The protein below binds the small molecule below.
Small molecule (SMILES): CC(=O)N[C@H]1[C@H](O[C@H]2[C@H](O)[C@@H](NC(C)=O)CO[C@@H]2CO)O[C@H](CO)[C@@H](O)[C@@H]1O

Sequence of chain 1.E:
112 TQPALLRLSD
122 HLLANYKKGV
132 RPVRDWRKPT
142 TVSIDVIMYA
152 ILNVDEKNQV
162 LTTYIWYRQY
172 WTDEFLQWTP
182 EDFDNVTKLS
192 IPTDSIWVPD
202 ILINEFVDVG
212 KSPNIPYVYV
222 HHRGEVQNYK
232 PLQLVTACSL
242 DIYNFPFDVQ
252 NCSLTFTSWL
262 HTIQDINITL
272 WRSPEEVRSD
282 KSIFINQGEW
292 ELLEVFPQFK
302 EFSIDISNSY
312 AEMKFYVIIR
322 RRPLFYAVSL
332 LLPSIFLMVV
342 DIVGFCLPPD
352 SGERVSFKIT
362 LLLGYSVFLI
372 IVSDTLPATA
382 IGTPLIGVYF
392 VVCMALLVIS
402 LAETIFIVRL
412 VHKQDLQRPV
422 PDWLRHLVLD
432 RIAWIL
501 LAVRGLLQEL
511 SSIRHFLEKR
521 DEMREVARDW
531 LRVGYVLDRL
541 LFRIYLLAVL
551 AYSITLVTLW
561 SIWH

Binding-site contacts:
Ligand atom O5 contacts residue PHE300 of chain 1.E at 4.1 Å.
Ligand atom C4 contacts residue ASN268 of chain 1.E at 4.2 Å.
Ligand atom C6 contacts residue PHE300 of chain 1.E at 4.3 Å (hydrophobic).
Ligand atom O7 contacts residue PHE300 of chain 1.E at 4.0 Å.
Ligand atom C8 contacts residue PHE300 of chain 1.E at 3.8 Å (hydrophobic).
Ligand atom N2 contacts residue ASN268 of chain 1.E at 2.9 Å (h-bond).
Ligand atom O6 contacts residue THR270 of chain 1.E at 3.2 Å.
Ligand atom C1 contacts residue ASN268 of chain 1.E at 1.4 Å.
Ligand atom C6 contacts residue ILE269 of chain 1.E at 3.8 Å (hydrophobic).
Ligand atom O7 contacts residue ASN268 of chain 1.E at 3.0 Å (h-bond).
Ligand atom C5 contacts residue ILE269 of chain 1.E at 4.3 Å (hydrophobic).
Ligand atom C8 contacts residue ILE264 of chain 1.E at 4.4 Å (hydrophobic).
Ligand atom O5 contacts residue THR270 of chain 1.E at 3.9 Å.
Ligand atom C5 contacts residue ASN268 of chain 1.E at 3.7 Å.
Ligand atom O5 contacts residue ILE269 of chain 1.E at 3.8 Å.
Ligand atom O7 contacts residue PRO140 of chain 1.E at 4.3 Å.
Ligand atom O4 contacts residue PHE300 of chain 1.E at 4.4 Å.
Ligand atom C3 contacts residue ASN268 of chain 1.E at 3.8 Å.
Ligand atom O5 contacts residue ASN268 of chain 1.E at 2.4 Å (h-bond).
Ligand atom C7 contacts residue PHE300 of chain 1.E at 4.3 Å (hydrophobic).
Ligand atom C2 contacts residue ASN268 of chain 1.E at 2.5 Å.
Ligand atom C5 contacts residue THR270 of chain 1.E at 4.4 Å.
Ligand atom C7 contacts residue ASN268 of chain 1.E at 3.2 Å.
Ligand atom C5 contacts residue PHE300 of chain 1.E at 3.7 Å (hydrophobic).
Ligand atom C6 contacts residue THR270 of chain 1.E at 3.6 Å.
Ligand atom N2 contacts residue ILE264 of chain 1.E at 4.4 Å.
Ligand atom C1 contacts residue PHE300 of chain 1.E at 4.0 Å (hydrophobic).
Ligand atom C8 contacts residue ASN268 of chain 1.E at 4.4 Å.